Binding-site contacts:
Ligand atom O4' contacts residue TRP47 of chain 10.D at 4.1 Å.
Ligand atom N7 contacts residue TRP47 of chain 10.D at 3.7 Å.
Ligand atom N6 contacts residue THR48 of chain 10.D at 3.3 Å (h-bond).
Ligand atom OP2 contacts residue VAL178 of chain 10.E at 4.5 Å.
Ligand atom C6 contacts residue THR48 of chain 10.D at 4.2 Å.
Ligand atom C5 contacts residue TRP47 of chain 10.D at 3.8 Å (hydrophobic).
Ligand atom C6 contacts residue TRP47 of chain 10.D at 3.9 Å (hydrophobic).
Ligand atom C2 contacts residue TRP47 of chain 10.D at 4.2 Å (hydrophobic).
Ligand atom N6 contacts residue TRP47 of chain 10.D at 3.8 Å.
Ligand atom C5' contacts residue VAL178 of chain 10.E at 4.5 Å (hydrophobic).
Ligand atom C1' contacts residue TRP47 of chain 10.D at 4.3 Å (hydrophobic).
Ligand atom N1 contacts residue TRP47 of chain 10.D at 4.3 Å.
Ligand atom N1 contacts residue THR48 of chain 10.D at 4.0 Å.
Ligand atom OP2 contacts residue GLY49 of chain 10.E at 4.2 Å.
Ligand atom C8 contacts residue TRP47 of chain 10.D at 3.8 Å (hydrophobic).
Ligand atom N9 contacts residue TRP47 of chain 10.D at 3.9 Å.
Ligand atom C4 contacts residue TRP47 of chain 10.D at 3.9 Å (hydrophobic).
Ligand atom N6 contacts residue TYR50 of chain 10.D at 4.2 Å.
Ligand atom O4' contacts residue LYS143 of chain 10.D at 4.1 Å.
Ligand atom N3 contacts residue TRP47 of chain 10.D at 4.1 Å.

Sequence of chain 10.D:
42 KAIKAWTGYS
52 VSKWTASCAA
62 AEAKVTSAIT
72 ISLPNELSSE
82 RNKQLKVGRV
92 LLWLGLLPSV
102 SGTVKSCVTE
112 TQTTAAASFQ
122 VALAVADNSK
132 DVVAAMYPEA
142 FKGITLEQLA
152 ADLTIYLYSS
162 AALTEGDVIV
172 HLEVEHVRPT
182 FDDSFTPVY

Sequence of chain 10.E:
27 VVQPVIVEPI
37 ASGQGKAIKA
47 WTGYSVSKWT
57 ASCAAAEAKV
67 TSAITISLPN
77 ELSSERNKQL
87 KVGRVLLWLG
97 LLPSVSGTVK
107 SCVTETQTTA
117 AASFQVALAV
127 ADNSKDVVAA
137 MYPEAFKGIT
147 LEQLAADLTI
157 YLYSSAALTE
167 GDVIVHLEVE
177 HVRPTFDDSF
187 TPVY

A small-molecule ligand and the protein it binds are described below.
Small molecule (SMILES): Nc1ncnc2c1ncn2[C@@H]1O[C@H](COO[C@@H]2C[C@@H](CO[P](=O)(O)O[C@H]3[C@@H](O)[C@H](n4cnc5c(N)ncnc54)O[C@@H]3COP(=O)=O)O[C@H]2n2ccc(=O)[nH]c2=O)[C@@H](OOP(O)OC[C@H]2O[C@@H](n3ccc(=O)[nH]c3=O)[C@H](O)[C@@H]2O)[C@H]1O.Op1oo1